Sequence of chain 1.C:
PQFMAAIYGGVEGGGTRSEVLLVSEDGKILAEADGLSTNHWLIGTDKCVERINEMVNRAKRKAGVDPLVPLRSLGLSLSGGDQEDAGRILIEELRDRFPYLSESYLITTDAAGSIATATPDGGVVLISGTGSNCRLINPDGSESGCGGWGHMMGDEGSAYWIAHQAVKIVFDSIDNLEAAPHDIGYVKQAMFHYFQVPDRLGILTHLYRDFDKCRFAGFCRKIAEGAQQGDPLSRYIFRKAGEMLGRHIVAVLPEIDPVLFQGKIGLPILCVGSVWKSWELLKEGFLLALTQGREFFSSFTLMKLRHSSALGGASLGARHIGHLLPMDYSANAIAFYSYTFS

Sequence of chain 1.D:
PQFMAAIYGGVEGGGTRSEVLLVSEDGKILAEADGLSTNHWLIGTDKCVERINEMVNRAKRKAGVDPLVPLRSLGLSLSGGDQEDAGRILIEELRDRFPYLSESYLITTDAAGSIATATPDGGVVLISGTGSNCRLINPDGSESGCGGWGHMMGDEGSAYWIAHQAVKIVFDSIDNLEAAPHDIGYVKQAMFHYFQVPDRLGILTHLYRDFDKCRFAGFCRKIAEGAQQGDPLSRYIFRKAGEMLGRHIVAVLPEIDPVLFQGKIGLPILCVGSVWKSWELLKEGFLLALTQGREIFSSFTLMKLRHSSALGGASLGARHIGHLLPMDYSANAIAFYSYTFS

Binding-site contacts:
Ligand atom C4 contacts residue SER79 of chain 1.C at 3.8 Å.
Ligand atom C3 contacts residue GLY148 of chain 1.C at 3.7 Å.
Ligand atom O1 contacts residue GLY148 of chain 1.C at 3.2 Å.
Ligand atom O4 contacts residue ASP110 of chain 1.C at 2.7 Å (salt-bridge).
Ligand atom C6 contacts residue GLY131 of chain 1.C at 3.9 Å.
Ligand atom O3 contacts residue SER79 of chain 1.C at 3.7 Å.
Ligand atom N2 contacts residue GLY148 of chain 1.C at 3.0 Å (h-bond).
Ligand atom C8 contacts residue TYR208 of chain 1.D at 3.9 Å (hydrophobic).
Ligand atom C3 contacts residue GOL1 of chain 1.J at 3.7 Å.
Ligand atom O3 contacts residue GLY80 of chain 1.C at 3.5 Å (h-bond).
Ligand atom C7 contacts residue GLY148 of chain 1.C at 3.9 Å.
Ligand atom C8 contacts residue GLY148 of chain 1.C at 3.8 Å.
Ligand atom C2 contacts residue GLY148 of chain 1.C at 3.8 Å.
Ligand atom O1 contacts residue SER132 of chain 1.C at 3.1 Å (h-bond).
Ligand atom O6 contacts residue ASP110 of chain 1.C at 3.9 Å.
Ligand atom C7 contacts residue GOL1 of chain 1.J at 3.6 Å.
Ligand atom N2 contacts residue GLY150 of chain 1.C at 3.6 Å.
Ligand atom O3 contacts residue GOL1 of chain 1.J at 2.7 Å (h-bond).
Ligand atom C6 contacts residue ILE127 of chain 1.C at 3.6 Å (hydrophobic).
Ligand atom O5 contacts residue GLY131 of chain 1.C at 3.5 Å.
Ligand atom C8 contacts residue GOL1 of chain 1.J at 3.6 Å.
Ligand atom C8 contacts residue GLY150 of chain 1.C at 3.8 Å.
Ligand atom C8 contacts residue TRP41 of chain 1.C at 3.4 Å (hydrophobic).
Ligand atom C6 contacts residue ASP110 of chain 1.C at 3.9 Å.
Ligand atom O1 contacts residue GLY150 of chain 1.C at 3.2 Å (h-bond).
Ligand atom C4 contacts residue ASP110 of chain 1.C at 3.3 Å.
Ligand atom O7 contacts residue TRP41 of chain 1.C at 3.4 Å.
Ligand atom C1 contacts residue ASP155 of chain 1.C at 3.3 Å.
Ligand atom N2 contacts residue GOL1 of chain 1.J at 3.3 Å (h-bond).
Ligand atom C8 contacts residue TRP149 of chain 1.C at 3.6 Å (hydrophobic).
Ligand atom O5 contacts residue SER132 of chain 1.C at 3.8 Å.
Ligand atom O1 contacts residue ASP155 of chain 1.C at 2.6 Å (salt-bridge).
Ligand atom C5 contacts residue SER132 of chain 1.C at 3.7 Å.
Ligand atom O1 contacts residue TRP149 of chain 1.C at 3.6 Å.
Ligand atom C7 contacts residue GLY150 of chain 1.C at 3.7 Å.
Ligand atom O7 contacts residue ASN39 of chain 1.C at 3.2 Å (h-bond).
Ligand atom O5 contacts residue ASP155 of chain 1.C at 3.8 Å.
Ligand atom C7 contacts residue TRP41 of chain 1.C at 3.5 Å (hydrophobic).
Ligand atom C1 contacts residue GLY150 of chain 1.C at 3.9 Å.
Ligand atom O4 contacts residue ASN133 of chain 1.C at 3.0 Å (h-bond).

This protein binds this small molecule.
Small molecule (SMILES): CC(=O)N[C@@H]1[C@@H](O)[C@H](O)[C@@H](CO)O[C@H]1O